Sequence of chain 1.A:
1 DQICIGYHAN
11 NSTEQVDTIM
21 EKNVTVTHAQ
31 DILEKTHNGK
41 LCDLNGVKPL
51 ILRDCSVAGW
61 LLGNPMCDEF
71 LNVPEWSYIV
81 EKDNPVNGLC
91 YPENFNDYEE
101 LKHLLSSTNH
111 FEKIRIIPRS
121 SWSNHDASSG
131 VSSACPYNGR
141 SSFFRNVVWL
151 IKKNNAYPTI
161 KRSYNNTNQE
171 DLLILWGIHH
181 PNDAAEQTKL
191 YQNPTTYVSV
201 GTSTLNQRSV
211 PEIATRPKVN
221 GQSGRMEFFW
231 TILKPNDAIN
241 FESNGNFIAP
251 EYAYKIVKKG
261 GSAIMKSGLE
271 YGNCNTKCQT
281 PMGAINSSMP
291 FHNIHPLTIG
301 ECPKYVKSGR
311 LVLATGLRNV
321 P

The small molecule below binds the protein below.
Small molecule (SMILES): CC(=O)N[C@H]1[C@H](O[C@H]2[C@H](O)[C@@H](NC(C)=O)CO[C@@H]2CO)O[C@H](CO)[C@@H](O)[C@@H]1O

Binding-site contacts:
Ligand atom C4 contacts residue ASN236 of chain 1.A at 4.1 Å.
Ligand atom C2 contacts residue ASN165 of chain 1.A at 2.5 Å.
Ligand atom C7 contacts residue ASP237 of chain 1.A at 4.4 Å.
Ligand atom C3 contacts residue ASN236 of chain 1.A at 3.8 Å.
Ligand atom O5 contacts residue ASN236 of chain 1.A at 4.3 Å.
Ligand atom O7 contacts residue ASN165 of chain 1.A at 3.8 Å.
Ligand atom C7 contacts residue ALA238 of chain 1.A at 4.0 Å (hydrophobic).
Ligand atom O7 contacts residue ALA238 of chain 1.A at 4.0 Å.
Ligand atom C5 contacts residue ASN165 of chain 1.A at 3.7 Å.
Ligand atom C6 contacts residue ASN236 of chain 1.A at 4.2 Å.
Ligand atom C8 contacts residue ASP237 of chain 1.A at 3.5 Å.
Ligand atom C7 contacts residue ASN236 of chain 1.A at 3.5 Å.
Ligand atom N2 contacts residue ASP237 of chain 1.A at 4.3 Å.
Ligand atom C1 contacts residue ASN236 of chain 1.A at 3.6 Å.
Ligand atom C3 contacts residue ASN165 of chain 1.A at 3.8 Å.
Ligand atom C7 contacts residue ASN165 of chain 1.A at 3.6 Å.
Ligand atom O5 contacts residue ASN165 of chain 1.A at 2.4 Å (h-bond).
Ligand atom C8 contacts residue ALA238 of chain 1.A at 3.6 Å (hydrophobic).
Ligand atom N2 contacts residue ASN236 of chain 1.A at 2.6 Å (h-bond).
Ligand atom C8 contacts residue ASN236 of chain 1.A at 3.0 Å.
Ligand atom O4 contacts residue ASN236 of chain 1.A at 3.8 Å.
Ligand atom O7 contacts residue ASN236 of chain 1.A at 3.9 Å.
Ligand atom C1 contacts residue ASN165 of chain 1.A at 1.4 Å.
Ligand atom N2 contacts residue ALA238 of chain 1.A at 4.4 Å.
Ligand atom C5 contacts residue ASN236 of chain 1.A at 3.5 Å.
Ligand atom N2 contacts residue ASN165 of chain 1.A at 2.9 Å (h-bond).
Ligand atom C4 contacts residue ASN165 of chain 1.A at 4.3 Å.
Ligand atom C2 contacts residue ASN236 of chain 1.A at 3.5 Å.